Sequence of chain 2.B:
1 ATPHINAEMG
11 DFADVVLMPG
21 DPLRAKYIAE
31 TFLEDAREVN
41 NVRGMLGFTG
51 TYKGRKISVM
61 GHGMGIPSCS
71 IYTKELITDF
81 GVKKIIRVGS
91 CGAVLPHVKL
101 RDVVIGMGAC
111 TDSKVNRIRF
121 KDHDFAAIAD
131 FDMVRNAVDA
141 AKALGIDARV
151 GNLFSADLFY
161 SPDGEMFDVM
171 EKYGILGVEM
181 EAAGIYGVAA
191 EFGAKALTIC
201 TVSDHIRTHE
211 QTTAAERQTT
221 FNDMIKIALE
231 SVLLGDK

This small molecule binds to this protein.
Small molecule (SMILES): Nc1nc(F)nc2c1ncn2[C@H]1C[C@H](O)[C@@H](CO)O1

Binding-site contacts:
Ligand atom C4' contacts residue PO41 of chain 1.H at 3.8 Å.
Ligand atom C5' contacts residue PHE159 of chain 1.C at 3.7 Å (hydrophobic).
Ligand atom N3 contacts residue MET180 of chain 1.C at 3.7 Å.
Ligand atom C2 contacts residue VAL178 of chain 1.C at 3.6 Å (hydrophobic).
Ligand atom C8 contacts residue ASP204 of chain 1.C at 3.8 Å.
Ligand atom C4 contacts residue VAL178 of chain 1.C at 3.5 Å (hydrophobic).
Ligand atom N7 contacts residue ASP204 of chain 1.C at 2.9 Å (salt-bridge).
Ligand atom O3' contacts residue PO41 of chain 1.H at 3.0 Å (h-bond).
Ligand atom C8 contacts residue CYS91 of chain 1.C at 3.6 Å (hydrophobic).
Ligand atom C6 contacts residue PHE159 of chain 1.C at 3.8 Å (hydrophobic).
Ligand atom F contacts residue GLU179 of chain 1.C at 3.7 Å.
Ligand atom N1 contacts residue VAL178 of chain 1.C at 3.7 Å.
Ligand atom N1 contacts residue PHE159 of chain 1.C at 3.8 Å.
Ligand atom C1' contacts residue PO41 of chain 1.H at 3.3 Å.
Ligand atom C2' contacts residue PO41 of chain 1.H at 3.4 Å.
Ligand atom C8 contacts residue SER90 of chain 1.C at 3.5 Å.
Ligand atom C2' contacts residue MET180 of chain 1.C at 3.7 Å (hydrophobic).
Ligand atom N7 contacts residue GLY92 of chain 1.C at 3.6 Å (h-bond).
Ligand atom O4' contacts residue ARG43 of chain 2.B at 3.6 Å.
Ligand atom C3' contacts residue GLU181 of chain 1.C at 3.5 Å.
Ligand atom O3' contacts residue GLU181 of chain 1.C at 2.6 Å (salt-bridge).
Ligand atom O4' contacts residue PO41 of chain 1.H at 3.4 Å (h-bond).
Ligand atom C2 contacts residue PHE159 of chain 1.C at 3.7 Å (hydrophobic).
Ligand atom N3 contacts residue GLU179 of chain 1.C at 3.6 Å.
Ligand atom N3 contacts residue VAL178 of chain 1.C at 3.6 Å (h-bond).
Ligand atom N7 contacts residue CYS91 of chain 1.C at 3.5 Å.
Ligand atom C5' contacts residue HIS4 of chain 2.B at 3.8 Å.
Ligand atom C5 contacts residue VAL178 of chain 1.C at 3.5 Å (hydrophobic).
Ligand atom N6 contacts residue GLY92 of chain 1.C at 3.8 Å.
Ligand atom O3' contacts residue MET64 of chain 1.C at 3.8 Å.
Ligand atom O4' contacts residue SER90 of chain 1.C at 3.6 Å.
Ligand atom O5' contacts residue HIS4 of chain 2.B at 2.6 Å (h-bond).
Ligand atom O5' contacts residue PHE159 of chain 1.C at 3.5 Å.
Ligand atom N9 contacts residue SER90 of chain 1.C at 3.6 Å.
Ligand atom F contacts residue MET180 of chain 1.C at 3.3 Å.
Ligand atom F contacts residue VAL178 of chain 1.C at 3.8 Å.
Ligand atom C1' contacts residue SER90 of chain 1.C at 3.2 Å.
Ligand atom N6 contacts residue ASP204 of chain 1.C at 3.3 Å (salt-bridge).
Ligand atom C2' contacts residue GLU181 of chain 1.C at 3.8 Å.
Ligand atom C6 contacts residue VAL178 of chain 1.C at 3.6 Å (hydrophobic).

Sequence of chain 1.C:
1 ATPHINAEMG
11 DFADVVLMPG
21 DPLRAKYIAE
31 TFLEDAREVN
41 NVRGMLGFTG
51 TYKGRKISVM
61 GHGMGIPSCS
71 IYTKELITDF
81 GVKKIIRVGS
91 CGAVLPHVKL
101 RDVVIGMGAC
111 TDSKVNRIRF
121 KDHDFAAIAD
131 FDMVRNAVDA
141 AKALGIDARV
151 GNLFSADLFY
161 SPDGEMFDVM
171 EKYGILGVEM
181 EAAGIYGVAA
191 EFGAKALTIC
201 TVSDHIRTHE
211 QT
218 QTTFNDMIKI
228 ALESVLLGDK